Binding-site contacts:
Ligand atom O4 contacts residue SER26 of chain 1.A at 3.5 Å.
Ligand atom C6 contacts residue SER11 of chain 1.A at 4.4 Å.
Ligand atom C5 contacts residue TYR27 of chain 1.A at 3.5 Å (hydrophobic).
Ligand atom C2 contacts residue SER26 of chain 1.A at 4.0 Å.
Ligand atom O5 contacts residue SER11 of chain 1.A at 2.0 Å (h-bond).
Ligand atom O4 contacts residue LYS38 of chain 1.A at 3.2 Å (salt-bridge).
Ligand atom O2 contacts residue TYR27 of chain 1.A at 4.3 Å.
Ligand atom C1 contacts residue ASN25 of chain 1.A at 4.1 Å.
Ligand atom C1 contacts residue TYR27 of chain 1.A at 4.4 Å (hydrophobic).
Ligand atom O5 contacts residue SER26 of chain 1.A at 3.3 Å.
Ligand atom O5 contacts residue PRO13 of chain 1.A at 3.8 Å.
Ligand atom C1 contacts residue SER11 of chain 1.A at 1.2 Å.
Ligand atom C2 contacts residue TYR27 of chain 1.A at 4.2 Å (hydrophobic).
Ligand atom O3 contacts residue TYR27 of chain 1.A at 3.3 Å.
Ligand atom C3 contacts residue SER11 of chain 1.A at 3.6 Å.
Ligand atom C1 contacts residue SER26 of chain 1.A at 3.7 Å.
Ligand atom O2 contacts residue TYR27 of chain 1.A at 3.5 Å (h-bond).
Ligand atom C4 contacts residue SER11 of chain 1.A at 4.0 Å.
Ligand atom C3 contacts residue TYR27 of chain 1.A at 4.2 Å (hydrophobic).
Ligand atom C4 contacts residue TYR27 of chain 1.A at 4.2 Å (hydrophobic).
Ligand atom C2 contacts residue SER11 of chain 1.A at 2.6 Å.
Ligand atom C5 contacts residue SER11 of chain 1.A at 3.3 Å.
Ligand atom C5 contacts residue GLN8 of chain 1.A at 4.1 Å.
Ligand atom O2 contacts residue GLN8 of chain 1.A at 2.7 Å (h-bond).
Ligand atom O6 contacts residue SER11 of chain 1.A at 4.2 Å.
Ligand atom C2 contacts residue TYR27 of chain 1.A at 4.0 Å (hydrophobic).
Ligand atom C1 contacts residue GLN8 of chain 1.A at 4.0 Å.
Ligand atom C4 contacts residue LYS38 of chain 1.A at 4.3 Å.
Ligand atom C4 contacts residue PRO13 of chain 1.A at 4.1 Å (hydrophobic).
Ligand atom O4 contacts residue GLN8 of chain 1.A at 3.6 Å.
Ligand atom C2 contacts residue GLN8 of chain 1.A at 3.4 Å.
Ligand atom C2 contacts residue PRO13 of chain 1.A at 4.0 Å (hydrophobic).
Ligand atom O4 contacts residue ASN25 of chain 1.A at 2.8 Å (h-bond).
Ligand atom C5 contacts residue SER26 of chain 1.A at 4.3 Å.
Ligand atom C1 contacts residue PRO13 of chain 1.A at 4.1 Å (hydrophobic).
Ligand atom C4 contacts residue ASN25 of chain 1.A at 4.1 Å.
Ligand atom C4 contacts residue TYR27 of chain 1.A at 4.3 Å (hydrophobic).
Ligand atom C3 contacts residue TYR27 of chain 1.A at 3.8 Å (hydrophobic).
Ligand atom O5 contacts residue TYR27 of chain 1.A at 3.4 Å (h-bond).
Ligand atom O2 contacts residue SER11 of chain 1.A at 3.1 Å (h-bond).

Sequence of chain 1.A:
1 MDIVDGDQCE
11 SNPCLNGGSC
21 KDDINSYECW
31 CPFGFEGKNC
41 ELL

This protein binds this small molecule.
Small molecule (SMILES): OC[C@H]1OC[C@H](O)[C@@H](O[C@H]2OC[C@@H](O)[C@H](O[C@H]3OC[C@@H](O)[C@H](O)[C@H]3O)[C@H]2O)[C@@H]1O